Sequence of chain 8.QA:
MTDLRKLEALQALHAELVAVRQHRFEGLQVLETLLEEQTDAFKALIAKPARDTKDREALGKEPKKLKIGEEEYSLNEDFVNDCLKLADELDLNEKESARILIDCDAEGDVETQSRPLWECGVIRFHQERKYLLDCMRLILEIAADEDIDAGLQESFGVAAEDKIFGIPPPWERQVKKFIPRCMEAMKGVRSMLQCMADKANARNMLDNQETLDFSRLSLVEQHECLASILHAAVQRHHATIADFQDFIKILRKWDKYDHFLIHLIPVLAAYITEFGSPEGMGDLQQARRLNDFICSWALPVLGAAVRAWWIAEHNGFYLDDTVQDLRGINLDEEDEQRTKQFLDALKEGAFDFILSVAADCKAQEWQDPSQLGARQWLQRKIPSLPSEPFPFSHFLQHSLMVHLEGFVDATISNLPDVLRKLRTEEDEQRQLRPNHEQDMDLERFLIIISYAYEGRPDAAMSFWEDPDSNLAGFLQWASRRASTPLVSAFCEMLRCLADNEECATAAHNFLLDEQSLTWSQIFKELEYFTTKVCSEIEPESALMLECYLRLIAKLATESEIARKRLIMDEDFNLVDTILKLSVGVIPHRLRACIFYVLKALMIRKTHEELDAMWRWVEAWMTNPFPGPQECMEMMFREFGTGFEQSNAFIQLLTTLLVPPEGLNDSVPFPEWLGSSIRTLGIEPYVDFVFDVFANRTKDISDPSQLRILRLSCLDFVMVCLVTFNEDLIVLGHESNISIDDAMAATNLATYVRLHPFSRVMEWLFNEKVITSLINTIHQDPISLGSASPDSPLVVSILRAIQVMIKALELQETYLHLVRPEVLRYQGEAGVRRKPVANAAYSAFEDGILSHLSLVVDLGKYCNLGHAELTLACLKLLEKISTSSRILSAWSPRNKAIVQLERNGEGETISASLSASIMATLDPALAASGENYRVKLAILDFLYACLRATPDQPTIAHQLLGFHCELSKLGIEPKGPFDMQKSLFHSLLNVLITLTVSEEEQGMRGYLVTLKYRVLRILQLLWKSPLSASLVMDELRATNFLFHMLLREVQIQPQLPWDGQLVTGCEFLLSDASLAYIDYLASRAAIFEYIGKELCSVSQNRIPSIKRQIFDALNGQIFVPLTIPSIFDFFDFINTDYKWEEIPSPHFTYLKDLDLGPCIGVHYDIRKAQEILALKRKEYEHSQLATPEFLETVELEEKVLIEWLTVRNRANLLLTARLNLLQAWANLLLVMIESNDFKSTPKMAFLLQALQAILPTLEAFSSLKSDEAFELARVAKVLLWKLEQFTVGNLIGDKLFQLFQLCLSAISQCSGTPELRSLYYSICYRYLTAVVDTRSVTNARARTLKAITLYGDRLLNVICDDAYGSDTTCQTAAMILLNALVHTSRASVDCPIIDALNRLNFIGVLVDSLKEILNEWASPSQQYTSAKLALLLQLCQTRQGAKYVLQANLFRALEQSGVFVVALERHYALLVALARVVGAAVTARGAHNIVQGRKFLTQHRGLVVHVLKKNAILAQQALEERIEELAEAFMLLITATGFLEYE

Binding-site contacts:
Ligand atom CE1 contacts residue ASN1072 of chain 8.QA at 3.3 Å.
Ligand atom OH contacts residue ASN1072 of chain 8.QA at 3.1 Å (h-bond).
Ligand atom CD1 contacts residue ALA1120 of chain 8.QA at 4.3 Å (hydrophobic).
Ligand atom CB contacts residue THR1121 of chain 8.QA at 3.3 Å.
Ligand atom CD2 contacts residue LEU1129 of chain 8.QA at 4.2 Å (hydrophobic).
Ligand atom C contacts residue HIS1126 of chain 8.QA at 4.0 Å.
Ligand atom CG contacts residue ASN1072 of chain 8.QA at 4.2 Å.
Ligand atom CD1 contacts residue PHE1125 of chain 8.QA at 3.6 Å (hydrophobic).
Ligand atom CD2 contacts residue ALA1120 of chain 8.QA at 3.5 Å (hydrophobic).
Ligand atom CD1 contacts residue ASN1122 of chain 8.QA at 4.3 Å.
Ligand atom CG2 contacts residue GLN1063 of chain 8.QA at 3.3 Å.
Ligand atom C contacts residue GLN1063 of chain 8.QA at 3.9 Å.
Ligand atom CD1 contacts residue GLN1063 of chain 8.QA at 3.8 Å.
Ligand atom CZ contacts residue GLN1063 of chain 8.QA at 4.1 Å.
Ligand atom CZ contacts residue ASN1072 of chain 8.QA at 3.5 Å.
Ligand atom CG contacts residue HIS1126 of chain 8.QA at 4.3 Å.
Ligand atom CD2 contacts residue THR1121 of chain 8.QA at 4.0 Å.
Ligand atom C contacts residue VAL1202 of chain 8.QA at 4.2 Å (hydrophobic).
Ligand atom CB contacts residue GLN1063 of chain 8.QA at 4.5 Å.
Ligand atom O contacts residue THR1121 of chain 8.QA at 4.0 Å.
Ligand atom OH contacts residue HIS1068 of chain 8.QA at 3.8 Å.
Ligand atom CD1 contacts residue THR1121 of chain 8.QA at 3.0 Å.
Ligand atom CD2 contacts residue GLN1063 of chain 8.QA at 3.6 Å.
Ligand atom CE1 contacts residue THR1121 of chain 8.QA at 3.9 Å.
Ligand atom CA contacts residue GLN1063 of chain 8.QA at 4.3 Å.
Ligand atom OH contacts residue GLN1063 of chain 8.QA at 3.7 Å.
Ligand atom CG contacts residue THR1121 of chain 8.QA at 3.3 Å.
Ligand atom CE2 contacts residue GLN1063 of chain 8.QA at 3.3 Å.
Ligand atom CD2 contacts residue THR1121 of chain 8.QA at 4.3 Å.
Ligand atom SD contacts residue ASN1072 of chain 8.QA at 3.7 Å.
Ligand atom CE2 contacts residue ASN1072 of chain 8.QA at 4.4 Å.
Ligand atom CD1 contacts residue ASN1072 of chain 8.QA at 4.0 Å.
Ligand atom O contacts residue HIS1126 of chain 8.QA at 3.3 Å (h-bond).
Ligand atom O contacts residue VAL1202 of chain 8.QA at 3.2 Å.
Ligand atom CG contacts residue ALA1120 of chain 8.QA at 4.4 Å (hydrophobic).
Ligand atom CA contacts residue HIS1126 of chain 8.QA at 4.3 Å.
Ligand atom CG contacts residue GLN1063 of chain 8.QA at 4.3 Å.
Ligand atom O contacts residue GLN1063 of chain 8.QA at 2.9 Å (h-bond).
Ligand atom CD2 contacts residue PHE1125 of chain 8.QA at 4.2 Å (hydrophobic).
Ligand atom CD2 contacts residue HIS1126 of chain 8.QA at 3.4 Å.

The protein below binds the small molecule below.
Small molecule (SMILES): CC[C@H](C)[C@H](N)C(=O)N[C@@H](CC(C)C)C(=O)N1CCC[C@H]1C(=O)N[C@@H](CCSC)C(=O)N[C@@H](Cc1ccc(O)cc1)C(=O)N[C@@H](CCCCN)C(=O)N[C@@H](CC(C)C)C(=O)N[C@@H](CO)C(=O)N1CCC[C@H]1C=O